The small molecule below binds the protein below.
Small molecule (SMILES): N[C@@H](CCCC[NH3+])C(=O)O

Sequence of chain 1.A:
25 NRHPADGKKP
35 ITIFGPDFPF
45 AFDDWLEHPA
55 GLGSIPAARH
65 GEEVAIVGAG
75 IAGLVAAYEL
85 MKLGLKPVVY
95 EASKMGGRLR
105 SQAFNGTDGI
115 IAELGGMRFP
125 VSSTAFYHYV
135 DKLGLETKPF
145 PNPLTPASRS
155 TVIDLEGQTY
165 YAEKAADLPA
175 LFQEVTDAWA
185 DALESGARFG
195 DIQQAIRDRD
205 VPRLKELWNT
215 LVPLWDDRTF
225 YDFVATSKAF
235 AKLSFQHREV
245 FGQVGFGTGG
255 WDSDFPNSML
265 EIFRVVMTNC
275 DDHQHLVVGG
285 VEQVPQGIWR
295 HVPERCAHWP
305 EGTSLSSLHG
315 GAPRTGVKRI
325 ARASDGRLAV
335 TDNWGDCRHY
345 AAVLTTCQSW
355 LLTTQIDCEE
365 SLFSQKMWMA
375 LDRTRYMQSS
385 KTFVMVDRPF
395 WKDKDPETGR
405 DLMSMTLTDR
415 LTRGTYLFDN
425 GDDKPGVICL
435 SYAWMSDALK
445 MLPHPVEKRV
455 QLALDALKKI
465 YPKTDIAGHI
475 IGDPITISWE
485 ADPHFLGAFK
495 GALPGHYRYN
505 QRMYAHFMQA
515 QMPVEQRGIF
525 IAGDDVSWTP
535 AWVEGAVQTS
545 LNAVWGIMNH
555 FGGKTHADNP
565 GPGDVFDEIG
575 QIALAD

Sequence of chain 1.C:
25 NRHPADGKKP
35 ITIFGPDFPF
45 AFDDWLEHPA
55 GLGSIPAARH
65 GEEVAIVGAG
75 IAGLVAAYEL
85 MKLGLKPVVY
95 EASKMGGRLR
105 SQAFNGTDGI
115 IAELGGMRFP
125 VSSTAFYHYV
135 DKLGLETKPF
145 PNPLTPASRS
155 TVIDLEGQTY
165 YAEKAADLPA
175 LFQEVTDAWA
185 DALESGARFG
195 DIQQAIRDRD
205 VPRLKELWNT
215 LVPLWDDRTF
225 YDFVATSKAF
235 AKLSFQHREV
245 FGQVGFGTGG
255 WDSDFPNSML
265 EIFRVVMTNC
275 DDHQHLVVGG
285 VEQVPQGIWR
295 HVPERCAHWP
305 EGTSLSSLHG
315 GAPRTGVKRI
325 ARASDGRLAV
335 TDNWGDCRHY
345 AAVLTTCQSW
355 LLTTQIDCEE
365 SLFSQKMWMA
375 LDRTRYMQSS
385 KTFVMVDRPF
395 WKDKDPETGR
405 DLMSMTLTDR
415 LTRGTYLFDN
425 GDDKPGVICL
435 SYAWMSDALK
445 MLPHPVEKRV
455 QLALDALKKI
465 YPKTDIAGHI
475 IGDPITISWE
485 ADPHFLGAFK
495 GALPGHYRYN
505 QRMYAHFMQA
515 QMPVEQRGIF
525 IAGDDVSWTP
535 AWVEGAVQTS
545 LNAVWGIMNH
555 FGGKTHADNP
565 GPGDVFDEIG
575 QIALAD

Binding-site contacts:
Ligand atom CD contacts residue ASP376 of chain 1.A at 4.1 Å.
Ligand atom CG contacts residue TRP372 of chain 1.A at 3.9 Å (hydrophobic).
Ligand atom NZ contacts residue GLY161 of chain 1.C at 3.5 Å (h-bond).
Ligand atom NZ contacts residue GLU364 of chain 1.A at 4.2 Å.
Ligand atom CG contacts residue ASP376 of chain 1.A at 3.8 Å.
Ligand atom CE contacts residue GLU364 of chain 1.A at 3.9 Å.
Ligand atom C contacts residue ARG414 of chain 1.C at 3.9 Å.
Ligand atom NZ contacts residue ASP413 of chain 1.C at 3.6 Å.
Ligand atom CE contacts residue ARG414 of chain 1.C at 3.7 Å.
Ligand atom O contacts residue LEU415 of chain 1.C at 2.9 Å (h-bond).
Ligand atom OXT contacts residue THR357 of chain 1.A at 3.7 Å.
Ligand atom CE contacts residue GLN369 of chain 1.A at 3.8 Å.
Ligand atom CB contacts residue ASP376 of chain 1.A at 3.2 Å.
Ligand atom O contacts residue THR357 of chain 1.A at 4.3 Å.
Ligand atom OXT contacts residue ARG414 of chain 1.C at 4.1 Å.
Ligand atom CA contacts residue ASP376 of chain 1.A at 3.4 Å.
Ligand atom C contacts residue THR357 of chain 1.A at 3.8 Å.
Ligand atom N contacts residue ASP376 of chain 1.A at 2.8 Å (salt-bridge).
Ligand atom C contacts residue ASP376 of chain 1.A at 3.8 Å.
Ligand atom O contacts residue ARG414 of chain 1.C at 3.2 Å.
Ligand atom CD contacts residue TRP372 of chain 1.A at 3.5 Å (hydrophobic).
Ligand atom NZ contacts residue GLN369 of chain 1.A at 2.8 Å (h-bond).
Ligand atom OXT contacts residue ASP376 of chain 1.A at 3.5 Å (salt-bridge).
Ligand atom CA contacts residue THR357 of chain 1.A at 3.7 Å.
Ligand atom CD contacts residue ARG414 of chain 1.C at 4.4 Å.
Ligand atom CE contacts residue ASP413 of chain 1.C at 4.1 Å.
Ligand atom C contacts residue LEU415 of chain 1.C at 3.6 Å (hydrophobic).
Ligand atom CG contacts residue ARG414 of chain 1.C at 4.1 Å.
Ligand atom CD contacts residue GLN369 of chain 1.A at 4.1 Å.
Ligand atom CB contacts residue ARG414 of chain 1.C at 4.1 Å.
Ligand atom NZ contacts residue GLU160 of chain 1.C at 3.6 Å.
Ligand atom CG contacts residue GLU364 of chain 1.A at 4.0 Å.
Ligand atom N contacts residue TRP372 of chain 1.A at 3.7 Å.
Ligand atom CD contacts residue GLU364 of chain 1.A at 3.9 Å.
Ligand atom N contacts residue THR357 of chain 1.A at 2.6 Å (h-bond).
Ligand atom OXT contacts residue LEU415 of chain 1.C at 3.4 Å (h-bond).
Ligand atom NZ contacts residue ARG414 of chain 1.C at 4.1 Å.